A protein and the small-molecule ligand that binds it are described below.
Small molecule (SMILES): CC(=O)N[C@H]1[C@H](O[C@H]2[C@H](O)[C@@H](NC(C)=O)CO[C@@H]2CO)O[C@H](CO)[C@@H](O[C@@H]2O[C@H](CO)[C@@H](O)[C@H](O)[C@@H]2O)[C@@H]1O

Sequence of chain 1.I:
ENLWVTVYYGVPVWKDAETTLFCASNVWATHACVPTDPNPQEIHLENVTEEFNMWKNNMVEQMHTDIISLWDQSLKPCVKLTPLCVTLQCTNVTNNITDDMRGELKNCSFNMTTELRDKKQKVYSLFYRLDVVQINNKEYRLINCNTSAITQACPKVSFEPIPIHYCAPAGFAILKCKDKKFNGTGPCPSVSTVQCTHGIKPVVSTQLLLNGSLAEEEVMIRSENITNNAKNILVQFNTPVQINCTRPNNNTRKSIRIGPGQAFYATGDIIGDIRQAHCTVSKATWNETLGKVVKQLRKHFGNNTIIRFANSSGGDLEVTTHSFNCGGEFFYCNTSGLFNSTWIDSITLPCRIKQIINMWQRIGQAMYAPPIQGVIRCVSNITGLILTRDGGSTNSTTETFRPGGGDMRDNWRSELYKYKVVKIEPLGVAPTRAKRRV

Binding-site contacts:
Ligand atom N2 contacts residue NAG1 of chain 1.MA at 3.4 Å.
Ligand atom O5 contacts residue NAG1 of chain 1.MA at 4.2 Å.
Ligand atom N2 contacts residue NAG2 of chain 1.MA at 3.5 Å.
Ligand atom C1 contacts residue ASN376 of chain 1.I at 1.4 Å.
Ligand atom C7 contacts residue PRO406 of chain 1.I at 3.8 Å (hydrophobic).
Ligand atom C8 contacts residue GLN318 of chain 1.I at 3.9 Å.
Ligand atom O6 contacts residue SER378 of chain 1.I at 3.7 Å.
Ligand atom C4 contacts residue NAG2 of chain 1.MA at 4.2 Å.
Ligand atom O7 contacts residue PRO406 of chain 1.I at 3.3 Å.
Ligand atom C3 contacts residue NAG1 of chain 1.MA at 3.7 Å.
Ligand atom C4 contacts residue ASN376 of chain 1.I at 3.6 Å.
Ligand atom C7 contacts residue NAG1 of chain 1.MA at 4.2 Å.
Ligand atom C8 contacts residue NAG2 of chain 1.MA at 3.7 Å.
Ligand atom C7 contacts residue ASN376 of chain 1.I at 4.2 Å.
Ligand atom C5 contacts residue ASN376 of chain 1.I at 3.3 Å.
Ligand atom C8 contacts residue CYS407 of chain 1.I at 4.3 Å (hydrophobic).
Ligand atom O5 contacts residue ASN376 of chain 1.I at 2.5 Å (h-bond).
Ligand atom C6 contacts residue ASN376 of chain 1.I at 3.3 Å.
Ligand atom O4 contacts residue NAG1 of chain 1.MA at 4.0 Å.
Ligand atom C3 contacts residue NAG2 of chain 1.MA at 3.3 Å.
Ligand atom O6 contacts residue ASN353 of chain 1.I at 3.8 Å.
Ligand atom O3 contacts residue NAG2 of chain 1.MA at 4.0 Å.
Ligand atom C5 contacts residue NAG1 of chain 1.MA at 4.1 Å.
Ligand atom C2 contacts residue NAG2 of chain 1.MA at 3.8 Å.
Ligand atom C8 contacts residue PRO406 of chain 1.I at 3.5 Å (hydrophobic).
Ligand atom C8 contacts residue NAG1 of chain 1.MA at 3.7 Å.
Ligand atom O6 contacts residue NAG1 of chain 1.MA at 2.4 Å (h-bond).
Ligand atom C2 contacts residue ASN376 of chain 1.I at 2.6 Å.
Ligand atom C3 contacts residue ASN376 of chain 1.I at 3.7 Å.
Ligand atom O2 contacts residue NAG2 of chain 1.MA at 2.7 Å (h-bond).
Ligand atom C4 contacts residue NAG1 of chain 1.MA at 3.8 Å.
Ligand atom C6 contacts residue NAG1 of chain 1.MA at 3.3 Å.
Ligand atom C6 contacts residue ASN353 of chain 1.I at 4.0 Å.
Ligand atom N2 contacts residue ASN376 of chain 1.I at 3.5 Å.
Ligand atom O4 contacts residue NAG2 of chain 1.MA at 3.5 Å.
Ligand atom C7 contacts residue NAG2 of chain 1.MA at 4.0 Å.
Ligand atom O6 contacts residue ASN376 of chain 1.I at 3.0 Å (h-bond).
Ligand atom C2 contacts residue NAG1 of chain 1.MA at 3.8 Å.
Ligand atom C1 contacts residue NAG1 of chain 1.MA at 3.4 Å.
Ligand atom O3 contacts residue NAG2 of chain 1.MA at 2.9 Å (h-bond).